Binding-site contacts:
Ligand atom C12 contacts residue TYR268 of chain 1.B at 3.4 Å (hydrophobic).
Ligand atom C2 contacts residue PHE212 of chain 1.B at 3.8 Å (hydrophobic).
Ligand atom C6 contacts residue TYR268 of chain 1.B at 3.9 Å (hydrophobic).
Ligand atom C8 contacts residue ILE189 of chain 1.B at 4.2 Å (hydrophobic).
Ligand atom C8 contacts residue TYR268 of chain 1.B at 3.8 Å (hydrophobic).
Ligand atom C3 contacts residue MET207 of chain 1.B at 3.9 Å (hydrophobic).
Ligand atom C19 contacts residue TRP265 of chain 1.B at 3.8 Å (hydrophobic).
Ligand atom C4 contacts residue ALA269 of chain 1.B at 4.1 Å (hydrophobic).
Ligand atom C10 contacts residue TYR268 of chain 1.B at 3.7 Å (hydrophobic).
Ligand atom C3 contacts residue ALA269 of chain 1.B at 4.1 Å (hydrophobic).
Ligand atom C14 contacts residue GLU181 of chain 1.B at 3.5 Å.
Ligand atom C14 contacts residue TYR268 of chain 1.B at 3.8 Å (hydrophobic).
Ligand atom C7 contacts residue TYR268 of chain 1.B at 4.1 Å (hydrophobic).
Ligand atom C9 contacts residue TRP265 of chain 1.B at 4.1 Å (hydrophobic).
Ligand atom C11 contacts residue TYR268 of chain 1.B at 4.1 Å (hydrophobic).
Ligand atom C13 contacts residue LYS296 of chain 1.B at 3.7 Å.
Ligand atom C4 contacts residue ALA272 of chain 1.B at 3.7 Å (hydrophobic).
Ligand atom C17 contacts residue TYR268 of chain 1.B at 3.9 Å (hydrophobic).
Ligand atom C17 contacts residue ALA269 of chain 1.B at 4.1 Å (hydrophobic).
Ligand atom C3 contacts residue PHE208 of chain 1.B at 3.6 Å (hydrophobic).
Ligand atom C2 contacts residue MET207 of chain 1.B at 4.1 Å (hydrophobic).
Ligand atom C18 contacts residue TYR191 of chain 1.B at 3.5 Å (hydrophobic).
Ligand atom C19 contacts residue ILE189 of chain 1.B at 4.1 Å (hydrophobic).
Ligand atom C4 contacts residue TYR268 of chain 1.B at 3.8 Å (hydrophobic).
Ligand atom C2 contacts residue ALA269 of chain 1.B at 3.7 Å (hydrophobic).
Ligand atom C9 contacts residue ILE189 of chain 1.B at 4.0 Å (hydrophobic).
Ligand atom C20 contacts residue ALA117 of chain 1.B at 3.4 Å (hydrophobic).
Ligand atom C18 contacts residue MET207 of chain 1.B at 3.6 Å (hydrophobic).
Ligand atom C2 contacts residue PHE208 of chain 1.B at 4.0 Å (hydrophobic).
Ligand atom C5 contacts residue MET207 of chain 1.B at 4.1 Å (hydrophobic).
Ligand atom C14 contacts residue LYS296 of chain 1.B at 2.4 Å.
Ligand atom C15 contacts residue LYS296 of chain 1.B at 1.3 Å.
Ligand atom C5 contacts residue TYR268 of chain 1.B at 4.0 Å (hydrophobic).
Ligand atom C16 contacts residue HIS211 of chain 1.B at 3.7 Å.
Ligand atom C12 contacts residue GLU181 of chain 1.B at 4.1 Å.
Ligand atom C19 contacts residue GLU122 of chain 1.B at 3.6 Å.
Ligand atom C13 contacts residue TYR268 of chain 1.B at 4.1 Å (hydrophobic).
Ligand atom C16 contacts residue MET207 of chain 1.B at 3.4 Å (hydrophobic).
Ligand atom C13 contacts residue GLU181 of chain 1.B at 4.2 Å.
Ligand atom C17 contacts residue TRP265 of chain 1.B at 3.4 Å (hydrophobic).

This small molecule binds to this protein.
Small molecule (SMILES): CC1=C(/C=C/C(C)=C/C=C/C(C)=C/C=O)C(C)(C)CCC1

Sequence of chain 1.B:
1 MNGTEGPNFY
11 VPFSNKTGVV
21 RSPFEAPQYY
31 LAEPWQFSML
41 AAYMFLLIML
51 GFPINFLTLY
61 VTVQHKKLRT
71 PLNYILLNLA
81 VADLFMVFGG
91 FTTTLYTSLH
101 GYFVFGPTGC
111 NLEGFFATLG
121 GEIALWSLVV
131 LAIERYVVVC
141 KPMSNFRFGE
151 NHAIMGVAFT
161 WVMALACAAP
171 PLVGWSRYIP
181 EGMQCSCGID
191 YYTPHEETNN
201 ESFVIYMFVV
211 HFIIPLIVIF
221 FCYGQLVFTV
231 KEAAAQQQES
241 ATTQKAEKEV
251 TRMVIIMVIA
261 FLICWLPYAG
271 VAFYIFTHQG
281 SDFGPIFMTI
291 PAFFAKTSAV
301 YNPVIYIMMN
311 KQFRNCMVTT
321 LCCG